The protein below binds the small molecule below.
Small molecule (SMILES): CN1[C@@H]2CC[C@H]1CC(OC(=O)[C@H](O)c1ccccc1)C2

Binding-site contacts:
Ligand atom O10 contacts residue LEU349 of chain 1.A at 3.9 Å.
Ligand atom C18 contacts residue TRP339 of chain 1.A at 4.0 Å (hydrophobic).
Ligand atom C17 contacts residue LEU349 of chain 1.A at 4.4 Å (hydrophobic).
Ligand atom C7 contacts residue SER350 of chain 1.A at 4.4 Å.
Ligand atom C15 contacts residue PRO342 of chain 1.A at 3.9 Å (hydrophobic).
Ligand atom C14 contacts residue TRP339 of chain 1.A at 4.5 Å (hydrophobic).
Ligand atom C16 contacts residue TRP339 of chain 1.A at 3.5 Å (hydrophobic).
Ligand atom C13 contacts residue LEU349 of chain 1.A at 3.8 Å (hydrophobic).
Ligand atom C17 contacts residue MET343 of chain 1.A at 4.2 Å (hydrophobic).
Ligand atom C16 contacts residue MET343 of chain 1.A at 4.3 Å (hydrophobic).
Ligand atom C1 contacts residue LEU349 of chain 1.A at 4.1 Å (hydrophobic).
Ligand atom O20 contacts residue TRP339 of chain 1.A at 3.5 Å.
Ligand atom C1 contacts residue SER350 of chain 1.A at 4.3 Å.
Ligand atom C19 contacts residue TYR347 of chain 1.A at 4.2 Å (hydrophobic).
Ligand atom C19 contacts residue MET343 of chain 1.A at 3.5 Å (hydrophobic).
Ligand atom O12 contacts residue LEU349 of chain 1.A at 4.0 Å.
Ligand atom C17 contacts residue TYR347 of chain 1.A at 3.1 Å (hydrophobic).
Ligand atom C15 contacts residue LEU349 of chain 1.A at 3.6 Å (hydrophobic).
Ligand atom C17 contacts residue PRO342 of chain 1.A at 3.6 Å (hydrophobic).
Ligand atom C14 contacts residue PRO342 of chain 1.A at 4.1 Å (hydrophobic).
Ligand atom O20 contacts residue GLY338 of chain 1.A at 2.8 Å (h-bond).
Ligand atom C18 contacts residue MET343 of chain 1.A at 3.5 Å (hydrophobic).
Ligand atom C13 contacts residue GLY338 of chain 1.A at 4.1 Å.
Ligand atom C2 contacts residue SER350 of chain 1.A at 4.0 Å.
Ligand atom C15 contacts residue TYR347 of chain 1.A at 3.8 Å (hydrophobic).
Ligand atom C3 contacts residue LEU349 of chain 1.A at 3.6 Å (hydrophobic).
Ligand atom C2 contacts residue LEU349 of chain 1.A at 2.9 Å (hydrophobic).
Ligand atom C13 contacts residue PRO342 of chain 1.A at 4.3 Å (hydrophobic).
Ligand atom O12 contacts residue LEU399 of chain 1.A at 4.5 Å.
Ligand atom C11 contacts residue LEU349 of chain 1.A at 4.1 Å (hydrophobic).
Ligand atom C14 contacts residue LEU349 of chain 1.A at 4.2 Å (hydrophobic).
Ligand atom C19 contacts residue PRO342 of chain 1.A at 3.8 Å (hydrophobic).
Ligand atom O12 contacts residue LYS395 of chain 1.A at 3.5 Å.

Sequence of chain 1.A:
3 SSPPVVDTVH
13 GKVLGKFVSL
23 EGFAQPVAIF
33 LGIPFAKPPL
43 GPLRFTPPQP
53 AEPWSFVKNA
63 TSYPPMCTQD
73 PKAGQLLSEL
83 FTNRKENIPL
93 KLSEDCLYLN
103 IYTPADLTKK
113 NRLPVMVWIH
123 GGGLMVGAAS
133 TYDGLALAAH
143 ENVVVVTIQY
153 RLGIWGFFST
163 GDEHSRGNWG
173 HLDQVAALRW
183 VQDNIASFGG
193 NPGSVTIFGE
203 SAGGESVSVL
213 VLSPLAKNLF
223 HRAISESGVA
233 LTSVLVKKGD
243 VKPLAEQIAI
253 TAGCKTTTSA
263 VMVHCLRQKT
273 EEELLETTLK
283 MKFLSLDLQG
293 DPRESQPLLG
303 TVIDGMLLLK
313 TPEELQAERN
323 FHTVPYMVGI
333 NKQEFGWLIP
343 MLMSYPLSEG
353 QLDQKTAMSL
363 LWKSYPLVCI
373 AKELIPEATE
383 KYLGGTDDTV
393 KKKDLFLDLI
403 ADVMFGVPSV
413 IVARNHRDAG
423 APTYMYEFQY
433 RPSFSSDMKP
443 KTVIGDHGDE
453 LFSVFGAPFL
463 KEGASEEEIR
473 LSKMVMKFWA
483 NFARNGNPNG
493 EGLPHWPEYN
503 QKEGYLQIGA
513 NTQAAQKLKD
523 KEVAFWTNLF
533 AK